Sequence of chain 2.A:
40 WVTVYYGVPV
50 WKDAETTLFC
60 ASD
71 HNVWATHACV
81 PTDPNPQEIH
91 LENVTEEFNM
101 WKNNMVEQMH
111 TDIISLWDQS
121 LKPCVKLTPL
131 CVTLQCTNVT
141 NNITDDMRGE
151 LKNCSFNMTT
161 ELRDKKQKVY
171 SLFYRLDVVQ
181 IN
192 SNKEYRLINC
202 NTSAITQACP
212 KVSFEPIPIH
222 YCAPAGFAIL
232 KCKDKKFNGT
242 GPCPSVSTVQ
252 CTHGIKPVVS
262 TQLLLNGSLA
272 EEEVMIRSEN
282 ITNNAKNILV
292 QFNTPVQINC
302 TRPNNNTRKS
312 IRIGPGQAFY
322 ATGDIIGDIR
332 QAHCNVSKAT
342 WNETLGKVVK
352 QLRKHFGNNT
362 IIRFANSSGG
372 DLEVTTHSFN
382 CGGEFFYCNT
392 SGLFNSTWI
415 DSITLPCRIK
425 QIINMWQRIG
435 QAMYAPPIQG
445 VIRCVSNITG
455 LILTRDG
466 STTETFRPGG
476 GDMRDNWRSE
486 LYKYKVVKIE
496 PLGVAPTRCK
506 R

A small-molecule ligand and the protein it binds are described below.
Small molecule (SMILES): CC(=O)N[C@@H]1[C@@H](O)[C@H](O)[C@@H](CO)O[C@H]1O

Binding-site contacts:
Ligand atom C8 contacts residue ASN300 of chain 2.A at 4.3 Å.
Ligand atom N2 contacts residue GLN298 of chain 2.A at 4.0 Å.
Ligand atom O5 contacts residue ASN300 of chain 2.A at 2.4 Å (h-bond).
Ligand atom C5 contacts residue ASN300 of chain 2.A at 3.7 Å.
Ligand atom C2 contacts residue ASN300 of chain 2.A at 2.4 Å.
Ligand atom C3 contacts residue ASN300 of chain 2.A at 3.6 Å.
Ligand atom C8 contacts residue ASN336 of chain 2.A at 3.3 Å.
Ligand atom C1 contacts residue GLN298 of chain 2.A at 4.1 Å.
Ligand atom C5 contacts residue ARG447 of chain 2.A at 4.0 Å.
Ligand atom C8 contacts residue VAL337 of chain 2.A at 4.0 Å (hydrophobic).
Ligand atom C1 contacts residue ARG447 of chain 2.A at 4.0 Å.
Ligand atom C2 contacts residue GLN298 of chain 2.A at 4.2 Å.
Ligand atom O7 contacts residue ASN336 of chain 2.A at 4.2 Å.
Ligand atom N2 contacts residue ASN300 of chain 2.A at 2.8 Å (h-bond).
Ligand atom C8 contacts residue SER416 of chain 2.A at 4.4 Å.
Ligand atom C8 contacts residue GLN298 of chain 2.A at 4.0 Å.
Ligand atom O6 contacts residue ARG447 of chain 2.A at 3.0 Å (salt-bridge).
Ligand atom C3 contacts residue GLN298 of chain 2.A at 3.7 Å.
Ligand atom C7 contacts residue ASN336 of chain 2.A at 4.3 Å.
Ligand atom C6 contacts residue ARG447 of chain 2.A at 3.7 Å.
Ligand atom C5 contacts residue GLN298 of chain 2.A at 4.5 Å.
Ligand atom O5 contacts residue ARG447 of chain 2.A at 3.0 Å (salt-bridge).
Ligand atom O3 contacts residue GLN298 of chain 2.A at 4.3 Å.
Ligand atom C4 contacts residue ASN300 of chain 2.A at 4.1 Å.
Ligand atom O5 contacts residue VAL449 of chain 2.A at 4.5 Å.
Ligand atom O7 contacts residue SER416 of chain 2.A at 4.4 Å.
Ligand atom O7 contacts residue ASN300 of chain 2.A at 3.6 Å (h-bond).
Ligand atom C1 contacts residue ASN300 of chain 2.A at 1.4 Å.
Ligand atom C7 contacts residue ASN300 of chain 2.A at 3.4 Å.
Ligand atom C8 contacts residue SER338 of chain 2.A at 3.5 Å.